Sequence of chain 2.A:
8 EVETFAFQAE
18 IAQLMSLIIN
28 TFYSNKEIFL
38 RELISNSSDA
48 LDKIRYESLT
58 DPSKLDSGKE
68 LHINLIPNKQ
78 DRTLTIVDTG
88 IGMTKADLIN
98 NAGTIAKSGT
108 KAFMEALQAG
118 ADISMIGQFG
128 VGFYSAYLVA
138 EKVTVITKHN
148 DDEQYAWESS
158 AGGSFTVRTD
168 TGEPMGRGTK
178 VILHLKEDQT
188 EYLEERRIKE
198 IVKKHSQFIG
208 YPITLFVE

Binding-site contacts:
Ligand atom O22 contacts residue PHE130 of chain 2.A at 3.6 Å.
Ligand atom C25 contacts residue ASN43 of chain 2.A at 3.7 Å.
Ligand atom C27 contacts residue LEU95 of chain 2.A at 3.8 Å (hydrophobic).
Ligand atom F29 contacts residue ASN98 of chain 2.A at 3.5 Å.
Ligand atom O12 contacts residue VAL178 of chain 2.A at 3.5 Å.
Ligand atom N13 contacts residue ALA47 of chain 2.A at 3.7 Å.
Ligand atom C14 contacts residue ILE88 of chain 2.A at 3.9 Å (hydrophobic).
Ligand atom O15 contacts residue LYS50 of chain 2.A at 2.9 Å (salt-bridge).
Ligand atom C2 contacts residue ASN43 of chain 2.A at 3.6 Å.
Ligand atom C18 contacts residue ASN98 of chain 2.A at 3.8 Å.
Ligand atom O11 contacts residue THR176 of chain 2.A at 3.7 Å.
Ligand atom C1 contacts residue ASN43 of chain 2.A at 3.3 Å.
Ligand atom O11 contacts residue SER44 of chain 2.A at 3.8 Å.
Ligand atom C6 contacts residue MET90 of chain 2.A at 3.7 Å (hydrophobic).
Ligand atom C3 contacts residue ASP85 of chain 2.A at 3.5 Å.
Ligand atom C27 contacts residue TRP154 of chain 2.A at 3.4 Å (hydrophobic).
Ligand atom C4 contacts residue THR176 of chain 2.A at 3.9 Å.
Ligand atom F29 contacts residue MET90 of chain 2.A at 3.8 Å.
Ligand atom C7 contacts residue ASN43 of chain 2.A at 3.9 Å.
Ligand atom O22 contacts residue ASN43 of chain 2.A at 2.9 Å (h-bond).
Ligand atom N9 contacts residue THR176 of chain 2.A at 3.5 Å (h-bond).
Ligand atom C26 contacts residue MET90 of chain 2.A at 3.6 Å (hydrophobic).
Ligand atom N13 contacts residue ILE88 of chain 2.A at 3.4 Å.
Ligand atom N10 contacts residue ALA47 of chain 2.A at 3.8 Å.
Ligand atom O12 contacts residue ASN43 of chain 2.A at 3.8 Å.
Ligand atom C14 contacts residue GLY89 of chain 2.A at 3.7 Å.
Ligand atom O15 contacts residue ILE88 of chain 2.A at 3.7 Å.
Ligand atom C26 contacts residue VAL142 of chain 2.A at 3.6 Å (hydrophobic).
Ligand atom O11 contacts residue ASP85 of chain 2.A at 2.7 Å (salt-bridge).
Ligand atom N21 contacts residue PHE130 of chain 2.A at 3.5 Å.
Ligand atom N9 contacts residue ALA47 of chain 2.A at 3.5 Å.
Ligand atom N9 contacts residue MET90 of chain 2.A at 3.6 Å.
Ligand atom C23 contacts residue PHE130 of chain 2.A at 3.2 Å (hydrophobic).
Ligand atom C4 contacts residue ASP85 of chain 2.A at 3.5 Å.
Ligand atom N13 contacts residue GLY89 of chain 2.A at 2.7 Å (h-bond).
Ligand atom N9 contacts residue GLY89 of chain 2.A at 3.5 Å (h-bond).
Ligand atom N13 contacts residue MET90 of chain 2.A at 3.6 Å.
Ligand atom C20 contacts residue ASN43 of chain 2.A at 3.6 Å.
Ligand atom C8 contacts residue ALA47 of chain 2.A at 3.6 Å (hydrophobic).
Ligand atom O11 contacts residue ALA47 of chain 2.A at 3.1 Å.

This protein binds this small molecule.
Small molecule (SMILES): CCCCN(C)C(=O)c1cc(-c2n[nH]c(=O)n2-c2ccccc2F)c(O)cc1O